Sequence of chain 1.A:
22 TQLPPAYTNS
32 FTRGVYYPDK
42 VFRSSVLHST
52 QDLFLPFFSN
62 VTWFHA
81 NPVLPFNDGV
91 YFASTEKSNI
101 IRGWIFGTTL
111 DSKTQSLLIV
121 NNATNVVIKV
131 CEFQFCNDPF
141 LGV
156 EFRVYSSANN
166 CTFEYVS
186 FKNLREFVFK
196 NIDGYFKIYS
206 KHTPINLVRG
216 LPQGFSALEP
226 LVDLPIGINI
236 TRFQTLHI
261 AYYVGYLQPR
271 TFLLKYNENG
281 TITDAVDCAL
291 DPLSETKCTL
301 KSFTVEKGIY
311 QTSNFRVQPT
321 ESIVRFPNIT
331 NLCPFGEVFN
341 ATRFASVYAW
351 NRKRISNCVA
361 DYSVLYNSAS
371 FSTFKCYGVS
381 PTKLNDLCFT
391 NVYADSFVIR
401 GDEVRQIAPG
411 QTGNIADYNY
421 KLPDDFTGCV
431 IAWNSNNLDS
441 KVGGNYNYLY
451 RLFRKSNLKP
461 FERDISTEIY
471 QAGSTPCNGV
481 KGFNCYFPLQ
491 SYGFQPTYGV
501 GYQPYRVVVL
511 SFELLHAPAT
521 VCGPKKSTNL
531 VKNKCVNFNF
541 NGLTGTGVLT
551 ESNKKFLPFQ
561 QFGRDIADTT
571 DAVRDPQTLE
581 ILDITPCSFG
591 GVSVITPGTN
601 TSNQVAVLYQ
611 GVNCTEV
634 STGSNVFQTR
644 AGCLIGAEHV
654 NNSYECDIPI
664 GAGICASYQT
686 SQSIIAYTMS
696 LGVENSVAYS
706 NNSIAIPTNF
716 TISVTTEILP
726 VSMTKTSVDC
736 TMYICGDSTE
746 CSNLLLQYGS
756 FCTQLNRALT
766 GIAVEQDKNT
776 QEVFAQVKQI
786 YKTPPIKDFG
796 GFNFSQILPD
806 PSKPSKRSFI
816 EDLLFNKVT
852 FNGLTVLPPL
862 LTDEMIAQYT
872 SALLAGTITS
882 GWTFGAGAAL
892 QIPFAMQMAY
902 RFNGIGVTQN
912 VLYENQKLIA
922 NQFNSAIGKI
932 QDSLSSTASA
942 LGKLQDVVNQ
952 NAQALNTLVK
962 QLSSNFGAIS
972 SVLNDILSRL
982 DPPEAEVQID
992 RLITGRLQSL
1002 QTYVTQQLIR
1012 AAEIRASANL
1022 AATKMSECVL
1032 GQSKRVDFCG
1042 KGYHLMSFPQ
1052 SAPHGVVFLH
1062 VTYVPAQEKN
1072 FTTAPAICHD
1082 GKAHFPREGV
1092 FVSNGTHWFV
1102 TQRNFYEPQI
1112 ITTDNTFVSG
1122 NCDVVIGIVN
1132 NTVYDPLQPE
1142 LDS

A small-molecule ligand and the protein it binds are described below.
Small molecule (SMILES): CC(=O)N[C@H]1[C@H](O[C@H]2[C@H](O)[C@@H](NC(C)=O)CO[C@@H]2CO)O[C@H](CO)[C@@H](O)[C@@H]1O

Binding-site contacts:
Ligand atom C1 contacts residue GLN1068 of chain 1.A at 4.4 Å.
Ligand atom C8 contacts residue GLN923 of chain 1.A at 4.4 Å.
Ligand atom C1 contacts residue ASN714 of chain 1.A at 1.4 Å.
Ligand atom C5 contacts residue GLN923 of chain 1.A at 4.0 Å.
Ligand atom O5 contacts residue GLN923 of chain 1.A at 4.3 Å.
Ligand atom C5 contacts residue ASN714 of chain 1.A at 3.6 Å.
Ligand atom O6 contacts residue GLN923 of chain 1.A at 2.9 Å (h-bond).
Ligand atom C5 contacts residue LEU919 of chain 1.A at 3.8 Å (hydrophobic).
Ligand atom O7 contacts residue LEU919 of chain 1.A at 3.2 Å.
Ligand atom N2 contacts residue LEU919 of chain 1.A at 4.4 Å.
Ligand atom N2 contacts residue ASN714 of chain 1.A at 2.9 Å (h-bond).
Ligand atom C8 contacts residue LEU919 of chain 1.A at 4.0 Å (hydrophobic).
Ligand atom C7 contacts residue ASN714 of chain 1.A at 3.3 Å.
Ligand atom O7 contacts residue GLN1068 of chain 1.A at 2.9 Å (h-bond).
Ligand atom O7 contacts residue ASN714 of chain 1.A at 3.2 Å (h-bond).
Ligand atom C8 contacts residue THR713 of chain 1.A at 4.4 Å.
Ligand atom C6 contacts residue GLN923 of chain 1.A at 3.9 Å.
Ligand atom C3 contacts residue LEU919 of chain 1.A at 4.4 Å (hydrophobic).
Ligand atom C1 contacts residue LEU919 of chain 1.A at 4.3 Å (hydrophobic).
Ligand atom C4 contacts residue LEU919 of chain 1.A at 4.2 Å (hydrophobic).
Ligand atom C6 contacts residue LEU919 of chain 1.A at 4.3 Å (hydrophobic).
Ligand atom O5 contacts residue GLN1068 of chain 1.A at 4.3 Å.
Ligand atom O6 contacts residue PHE715 of chain 1.A at 4.4 Å.
Ligand atom O4 contacts residue LEU919 of chain 1.A at 3.7 Å.
Ligand atom C3 contacts residue ASN714 of chain 1.A at 3.8 Å.
Ligand atom C7 contacts residue GLN1068 of chain 1.A at 4.0 Å.
Ligand atom C2 contacts residue ASN714 of chain 1.A at 2.5 Å.
Ligand atom C8 contacts residue ASN714 of chain 1.A at 4.4 Å.
Ligand atom C4 contacts residue ASN714 of chain 1.A at 4.2 Å.
Ligand atom C7 contacts residue LEU919 of chain 1.A at 3.6 Å (hydrophobic).
Ligand atom O5 contacts residue ASN714 of chain 1.A at 2.4 Å (h-bond).